Sequence of chain 1.A:
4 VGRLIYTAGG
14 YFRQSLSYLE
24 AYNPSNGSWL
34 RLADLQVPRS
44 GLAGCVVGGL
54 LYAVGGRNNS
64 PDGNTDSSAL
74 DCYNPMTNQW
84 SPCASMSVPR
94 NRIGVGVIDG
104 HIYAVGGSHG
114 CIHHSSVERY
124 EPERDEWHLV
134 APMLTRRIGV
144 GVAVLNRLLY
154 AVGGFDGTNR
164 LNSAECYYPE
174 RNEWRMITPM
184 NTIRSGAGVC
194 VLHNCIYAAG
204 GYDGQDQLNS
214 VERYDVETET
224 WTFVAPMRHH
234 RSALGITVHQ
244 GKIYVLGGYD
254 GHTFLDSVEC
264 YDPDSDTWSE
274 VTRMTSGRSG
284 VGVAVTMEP

Binding-site contacts:
Ligand atom O1 contacts residue GLY283 of chain 1.A at 3.3 Å (h-bond).
Ligand atom C1 contacts residue ALA236 of chain 1.A at 3.7 Å (hydrophobic).
Ligand atom C16 contacts residue SER188 of chain 1.A at 3.2 Å.
Ligand atom C18 contacts residue SER188 of chain 1.A at 3.4 Å.
Ligand atom C9 contacts residue TYR14 of chain 1.A at 3.5 Å (hydrophobic).
Ligand atom C21 contacts residue SER188 of chain 1.A at 3.9 Å.
Ligand atom C21 contacts residue DMS1 of chain 1.O at 3.6 Å.
Ligand atom O2 contacts residue DMS1 of chain 1.O at 3.6 Å.
Ligand atom C7 contacts residue TYR14 of chain 1.A at 3.4 Å (hydrophobic).
Ligand atom C4 contacts residue DMS1 of chain 1.O at 3.6 Å.
Ligand atom C8 contacts residue TYR14 of chain 1.A at 3.8 Å (hydrophobic).
Ligand atom C21 contacts residue TYR205 of chain 1.A at 3.8 Å (hydrophobic).
Ligand atom N3 contacts residue GLY142 of chain 1.A at 3.3 Å.
Ligand atom C12 contacts residue GLY44 of chain 1.A at 3.8 Å.
Ligand atom O3 contacts residue PHE158 of chain 1.A at 3.8 Å.
Ligand atom C2 contacts residue SER282 of chain 1.A at 3.8 Å.
Ligand atom C22 contacts residue ALA236 of chain 1.A at 3.7 Å (hydrophobic).
Ligand atom O1 contacts residue SER282 of chain 1.A at 2.9 Å (h-bond).
Ligand atom O6 contacts residue TYR14 of chain 1.A at 3.1 Å.
Ligand atom C1 contacts residue SER282 of chain 1.A at 3.4 Å.
Ligand atom C17 contacts residue DMS1 of chain 1.P at 3.7 Å.
Ligand atom C18 contacts residue ARG163 of chain 1.A at 3.6 Å.
Ligand atom O6 contacts residue SER43 of chain 1.A at 3.4 Å.
Ligand atom C22 contacts residue SER235 of chain 1.A at 3.6 Å.
Ligand atom C17 contacts residue SER188 of chain 1.A at 3.4 Å.
Ligand atom C12 contacts residue ALA236 of chain 1.A at 3.8 Å (hydrophobic).
Ligand atom N3 contacts residue ARG95 of chain 1.A at 3.5 Å.
Ligand atom C25 contacts residue ARG95 of chain 1.A at 3.4 Å.
Ligand atom S1 contacts residue SER282 of chain 1.A at 3.7 Å.
Ligand atom C7 contacts residue ASN62 of chain 1.A at 3.8 Å.
Ligand atom C6 contacts residue TYR14 of chain 1.A at 3.6 Å (hydrophobic).
Ligand atom O5 contacts residue ARG95 of chain 1.A at 3.1 Å (salt-bridge).
Ligand atom O4 contacts residue ASN94 of chain 1.A at 3.0 Å (h-bond).
Ligand atom O3 contacts residue SER188 of chain 1.A at 2.7 Å (h-bond).
Ligand atom O3 contacts residue ARG163 of chain 1.A at 2.8 Å (salt-bridge).
Ligand atom C21 contacts residue SER235 of chain 1.A at 3.7 Å.
Ligand atom O2 contacts residue ARG163 of chain 1.A at 3.0 Å (salt-bridge).
Ligand atom O1 contacts residue ALA236 of chain 1.A at 3.3 Å.
Ligand atom O4 contacts residue ARG95 of chain 1.A at 3.4 Å (salt-bridge).
Ligand atom C25 contacts residue ASN94 of chain 1.A at 3.8 Å.

The protein below binds the small molecule below.
Small molecule (SMILES): Cc1cc(C)c(C)c(S(=O)(=O)N(CC(=O)O)c2cccc(-n3ncc(C(=O)O)c3C3CC3)c2)c1C